Binding-site contacts:
Ligand atom C7 contacts residue TRP106 of chain 1.E at 3.2 Å (hydrophobic).
Ligand atom C contacts residue TYR54 of chain 1.E at 4.2 Å (hydrophobic).
Ligand atom OT1 contacts residue TYR54 of chain 1.E at 3.4 Å (h-bond).
Ligand atom C4 contacts residue PHE105 of chain 1.E at 4.2 Å (hydrophobic).
Ligand atom C contacts residue SER102 of chain 1.E at 4.1 Å.
Ligand atom CB contacts residue GLY104 of chain 1.E at 3.4 Å.
Ligand atom O52 contacts residue TRP106 of chain 1.E at 4.4 Å.
Ligand atom C contacts residue GLY104 of chain 1.E at 4.2 Å.
Ligand atom OT2 contacts residue SER102 of chain 1.E at 3.9 Å.
Ligand atom N contacts residue ASP32 of chain 1.E at 3.5 Å (salt-bridge).
Ligand atom OT2 contacts residue GLY104 of chain 1.E at 4.1 Å.
Ligand atom O51 contacts residue TRP106 of chain 1.E at 2.4 Å (h-bond).
Ligand atom C6 contacts residue TRP106 of chain 1.E at 3.8 Å (hydrophobic).
Ligand atom CB contacts residue PHE105 of chain 1.E at 4.2 Å (hydrophobic).
Ligand atom CA contacts residue GLY104 of chain 1.E at 4.5 Å.
Ligand atom O3 contacts residue PHE105 of chain 1.E at 3.8 Å.
Ligand atom O1 contacts residue GLY104 of chain 1.E at 3.2 Å.
Ligand atom C8 contacts residue TRP106 of chain 1.E at 4.3 Å (hydrophobic).
Ligand atom P contacts residue PHE105 of chain 1.E at 4.4 Å.
Ligand atom OT1 contacts residue ASP32 of chain 1.E at 3.5 Å (salt-bridge).
Ligand atom C5 contacts residue TRP106 of chain 1.E at 3.3 Å (hydrophobic).
Ligand atom C9 contacts residue TRP106 of chain 1.E at 4.2 Å (hydrophobic).
Ligand atom OT1 contacts residue SER102 of chain 1.E at 3.4 Å (h-bond).
Ligand atom O1 contacts residue PHE105 of chain 1.E at 3.4 Å (h-bond).

Sequence of chain 1.E:
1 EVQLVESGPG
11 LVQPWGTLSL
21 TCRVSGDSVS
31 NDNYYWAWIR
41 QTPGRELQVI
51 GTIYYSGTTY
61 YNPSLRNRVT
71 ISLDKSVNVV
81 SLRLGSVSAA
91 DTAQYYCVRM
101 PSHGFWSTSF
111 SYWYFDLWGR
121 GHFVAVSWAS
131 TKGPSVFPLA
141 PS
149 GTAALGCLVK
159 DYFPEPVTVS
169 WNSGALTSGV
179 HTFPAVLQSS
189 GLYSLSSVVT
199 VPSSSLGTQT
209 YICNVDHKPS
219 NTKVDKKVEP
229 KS

This small molecule binds to this protein.
Small molecule (SMILES): CCCCCC(=O)OCC(CO[P](=O)(O)OC[C@H](N)C(=O)O)OC(=O)CCCCC